Binding-site contacts:
Ligand atom N3 contacts residue PHE389 of chain 1.B at 3.6 Å.
Ligand atom O2G contacts residue MG1 of chain 1.H at 2.7 Å.
Ligand atom O5' contacts residue PHE389 of chain 1.B at 3.7 Å.
Ligand atom O3' contacts residue ALA414 of chain 1.B at 3.6 Å.
Ligand atom PA contacts residue MG1 of chain 1.I at 3.6 Å.
Ligand atom O3G contacts residue THR500 of chain 1.B at 3.8 Å.
Ligand atom O2B contacts residue MG1 of chain 1.H at 2.3 Å.
Ligand atom C3B contacts residue THR320 of chain 1.B at 3.2 Å.
Ligand atom N6 contacts residue ASP364 of chain 1.B at 3.2 Å (salt-bridge).
Ligand atom O2A contacts residue MG1 of chain 1.I at 2.3 Å.
Ligand atom C6 contacts residue PHE389 of chain 1.B at 3.5 Å (hydrophobic).
Ligand atom N9 contacts residue PHE389 of chain 1.B at 3.4 Å.
Ligand atom PB contacts residue MG1 of chain 1.H at 3.5 Å.
Ligand atom O3G contacts residue THR320 of chain 1.B at 2.5 Å (h-bond).
Ligand atom N1 contacts residue THR396 of chain 1.B at 3.5 Å.
Ligand atom N1 contacts residue PHE389 of chain 1.B at 3.8 Å.
Ligand atom O3' contacts residue SER446 of chain 1.B at 3.8 Å.
Ligand atom O1G contacts residue THR500 of chain 1.B at 2.7 Å (h-bond).
Ligand atom O2' contacts residue ARG445 of chain 1.B at 3.6 Å.
Ligand atom PG contacts residue THR500 of chain 1.B at 3.8 Å.
Ligand atom O1G contacts residue GLY501 of chain 1.B at 2.7 Å (h-bond).
Ligand atom O2' contacts residue SER446 of chain 1.B at 3.8 Å.
Ligand atom C4 contacts residue PHE389 of chain 1.B at 3.2 Å (hydrophobic).
Ligand atom PG contacts residue MG1 of chain 1.H at 3.9 Å.
Ligand atom N7 contacts residue ILE363 of chain 1.B at 3.8 Å.
Ligand atom C4' contacts residue ALA414 of chain 1.B at 3.9 Å (hydrophobic).
Ligand atom C6 contacts residue ILE363 of chain 1.B at 3.6 Å (hydrophobic).
Ligand atom O4' contacts residue PHE389 of chain 1.B at 3.6 Å.
Ligand atom C5 contacts residue ILE363 of chain 1.B at 3.9 Å (hydrophobic).
Ligand atom C2 contacts residue LEU447 of chain 1.B at 3.8 Å (hydrophobic).
Ligand atom N3 contacts residue GLY413 of chain 1.B at 3.8 Å.
Ligand atom N6 contacts residue ASP361 of chain 1.B at 3.1 Å (salt-bridge).
Ligand atom N6 contacts residue ILE363 of chain 1.B at 3.3 Å.
Ligand atom C5 contacts residue PHE389 of chain 1.B at 3.4 Å (hydrophobic).
Ligand atom N7 contacts residue PHE389 of chain 1.B at 3.7 Å.
Ligand atom O2G contacts residue THR320 of chain 1.B at 3.6 Å (h-bond).
Ligand atom N3 contacts residue LEU447 of chain 1.B at 3.5 Å.
Ligand atom C8 contacts residue PHE389 of chain 1.B at 3.7 Å (hydrophobic).
Ligand atom PG contacts residue THR320 of chain 1.B at 3.2 Å.
Ligand atom O3G contacts residue LYS319 of chain 1.B at 3.5 Å (salt-bridge).

This protein binds this small molecule.
Small molecule (SMILES): Nc1ncnc2c1ncn2[C@@H]1O[C@H](CO[P](=O)(O)O[P](=O)(O)CP(=O)(O)O)[C@@H](O)[C@H]1O

Sequence of chain 1.B:
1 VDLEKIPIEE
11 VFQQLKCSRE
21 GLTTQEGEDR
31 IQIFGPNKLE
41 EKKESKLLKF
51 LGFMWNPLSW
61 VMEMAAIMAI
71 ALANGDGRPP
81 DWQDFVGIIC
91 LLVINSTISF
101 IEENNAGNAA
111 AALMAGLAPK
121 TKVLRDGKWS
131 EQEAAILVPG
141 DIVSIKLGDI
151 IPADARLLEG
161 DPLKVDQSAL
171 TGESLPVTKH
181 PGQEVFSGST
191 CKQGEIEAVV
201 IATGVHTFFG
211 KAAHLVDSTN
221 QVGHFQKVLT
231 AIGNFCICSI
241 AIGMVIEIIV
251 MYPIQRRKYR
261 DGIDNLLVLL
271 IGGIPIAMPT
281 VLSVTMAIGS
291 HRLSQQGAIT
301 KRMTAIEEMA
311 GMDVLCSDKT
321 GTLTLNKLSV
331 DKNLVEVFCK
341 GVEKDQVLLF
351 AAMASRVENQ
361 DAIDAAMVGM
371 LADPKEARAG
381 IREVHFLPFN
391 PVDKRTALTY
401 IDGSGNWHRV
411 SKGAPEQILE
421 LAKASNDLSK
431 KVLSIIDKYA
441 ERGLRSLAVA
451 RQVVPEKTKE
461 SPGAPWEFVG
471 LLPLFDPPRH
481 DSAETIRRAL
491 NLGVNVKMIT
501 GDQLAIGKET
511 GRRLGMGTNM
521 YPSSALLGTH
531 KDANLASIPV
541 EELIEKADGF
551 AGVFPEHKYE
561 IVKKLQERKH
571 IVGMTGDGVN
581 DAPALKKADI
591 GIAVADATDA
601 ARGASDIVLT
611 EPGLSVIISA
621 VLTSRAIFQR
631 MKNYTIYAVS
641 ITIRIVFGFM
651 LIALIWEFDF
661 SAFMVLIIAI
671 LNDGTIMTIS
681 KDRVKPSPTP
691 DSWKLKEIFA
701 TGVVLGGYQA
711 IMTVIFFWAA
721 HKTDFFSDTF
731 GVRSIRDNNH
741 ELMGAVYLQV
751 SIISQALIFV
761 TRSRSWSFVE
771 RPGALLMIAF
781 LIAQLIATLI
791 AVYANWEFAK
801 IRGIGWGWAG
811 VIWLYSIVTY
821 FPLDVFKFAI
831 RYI